Binding-site contacts:
Ligand atom C8 contacts residue GLU140 of chain 48.E at 4.1 Å.
Ligand atom O4' contacts residue LYS143 of chain 48.E at 4.2 Å.
Ligand atom C6 contacts residue TRP47 of chain 48.E at 3.9 Å (hydrophobic).
Ligand atom N9 contacts residue LYS143 of chain 48.E at 3.8 Å.
Ligand atom O2' contacts residue GLU140 of chain 48.E at 3.0 Å (salt-bridge).
Ligand atom C1' contacts residue GLU140 of chain 48.E at 3.2 Å.
Ligand atom N9 contacts residue GLU140 of chain 48.E at 4.1 Å.
Ligand atom N6 contacts residue TRP47 of chain 48.E at 4.2 Å.
Ligand atom OP1 contacts residue LYS45 of chain 37.F at 4.3 Å.
Ligand atom C1' contacts residue LYS143 of chain 48.E at 4.0 Å.
Ligand atom N7 contacts residue LYS143 of chain 48.E at 3.7 Å.
Ligand atom C2' contacts residue LYS143 of chain 48.E at 4.5 Å.
Ligand atom C4 contacts residue TRP47 of chain 48.E at 3.9 Å (hydrophobic).
Ligand atom O4' contacts residue TRP47 of chain 48.E at 4.0 Å.
Ligand atom C8 contacts residue LYS143 of chain 48.E at 2.8 Å.
Ligand atom C8 contacts residue TRP47 of chain 48.E at 4.0 Å (hydrophobic).
Ligand atom N3 contacts residue TRP47 of chain 48.E at 3.9 Å.
Ligand atom N7 contacts residue TRP47 of chain 48.E at 4.0 Å.
Ligand atom O4' contacts residue GLU140 of chain 48.E at 4.1 Å.
Ligand atom C1' contacts residue TRP47 of chain 48.E at 4.3 Å (hydrophobic).
Ligand atom C2 contacts residue TRP47 of chain 48.E at 3.8 Å (hydrophobic).
Ligand atom C2' contacts residue GLU140 of chain 48.E at 3.5 Å.
Ligand atom N9 contacts residue TRP47 of chain 48.E at 4.0 Å.
Ligand atom C5 contacts residue TRP47 of chain 48.E at 4.0 Å (hydrophobic).
Ligand atom N1 contacts residue TRP47 of chain 48.E at 3.8 Å.

The small molecule below binds the protein below.
Small molecule (SMILES): Nc1ncnc2c1ncn2[C@@H]1O[C@H](COP(=O)=O)[C@@H](O[P](=O)(O)OC[C@H]2O[C@@H](n3ccc(=O)[nH]c3=O)[C@H](O)[C@@H]2O)[C@H]1O

Sequence of chain 48.E:
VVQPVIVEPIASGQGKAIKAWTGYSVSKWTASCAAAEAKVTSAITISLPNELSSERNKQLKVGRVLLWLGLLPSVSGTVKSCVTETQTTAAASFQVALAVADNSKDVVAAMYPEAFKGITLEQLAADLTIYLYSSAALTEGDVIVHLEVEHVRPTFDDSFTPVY

Sequence of chain 37.F:
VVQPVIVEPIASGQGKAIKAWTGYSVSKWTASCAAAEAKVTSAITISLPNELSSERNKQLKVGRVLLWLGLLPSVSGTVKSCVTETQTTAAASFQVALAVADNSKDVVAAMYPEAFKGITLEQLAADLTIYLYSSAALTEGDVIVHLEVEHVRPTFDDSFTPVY